Binding-site contacts:
Ligand atom C15 contacts residue PHE459 of chain 1.F at 3.5 Å (hydrophobic).
Ligand atom O9 contacts residue PHE292 of chain 1.F at 3.7 Å.
Ligand atom O21 contacts residue PHE459 of chain 1.F at 3.7 Å.
Ligand atom N8 contacts residue PHE292 of chain 1.F at 4.0 Å.
Ligand atom C14 contacts residue PHE296 of chain 1.F at 3.0 Å (hydrophobic).
Ligand atom C13 contacts residue ASP457 of chain 1.F at 4.0 Å.
Ligand atom C15 contacts residue PHE170 of chain 1.F at 3.9 Å (hydrophobic).
Ligand atom C6 contacts residue ASP457 of chain 1.F at 3.7 Å.
Ligand atom C15 contacts residue CYS301 of chain 1.F at 3.6 Å (hydrophobic).
Ligand atom C13 contacts residue PHE296 of chain 1.F at 3.2 Å (hydrophobic).
Ligand atom CL11 contacts residue MET124 of chain 1.F at 3.2 Å.
Ligand atom C7 contacts residue ASP457 of chain 1.F at 3.6 Å.
Ligand atom N8 contacts residue ASP457 of chain 1.F at 3.0 Å (salt-bridge).
Ligand atom C12 contacts residue PHE296 of chain 1.F at 3.5 Å (hydrophobic).
Ligand atom O19 contacts residue LEU173 of chain 1.F at 3.5 Å.
Ligand atom C14 contacts residue ASP457 of chain 1.F at 3.4 Å.
Ligand atom C20 contacts residue LEU173 of chain 1.F at 3.7 Å (hydrophobic).
Ligand atom C16 contacts residue PHE170 of chain 1.F at 3.6 Å (hydrophobic).
Ligand atom C17 contacts residue PHE459 of chain 1.F at 3.4 Å (hydrophobic).
Ligand atom C18 contacts residue MET124 of chain 1.F at 3.8 Å (hydrophobic).
Ligand atom C18 contacts residue PHE296 of chain 1.F at 4.0 Å (hydrophobic).
Ligand atom O21 contacts residue PHE170 of chain 1.F at 3.5 Å.
Ligand atom C12 contacts residue PHE292 of chain 1.F at 3.6 Å (hydrophobic).
Ligand atom C15 contacts residue ASP457 of chain 1.F at 3.8 Å.
Ligand atom C1 contacts residue ASP457 of chain 1.F at 3.4 Å.
Ligand atom C20 contacts residue PHE170 of chain 1.F at 4.0 Å (hydrophobic).
Ligand atom C18 contacts residue PHE459 of chain 1.F at 3.6 Å (hydrophobic).
Ligand atom C12 contacts residue ASP457 of chain 1.F at 3.9 Å.
Ligand atom C2 contacts residue ASP457 of chain 1.F at 3.9 Å.
Ligand atom C16 contacts residue PHE459 of chain 1.F at 3.3 Å (hydrophobic).
Ligand atom C15 contacts residue PHE296 of chain 1.F at 3.6 Å (hydrophobic).
Ligand atom C14 contacts residue PHE459 of chain 1.F at 3.9 Å (hydrophobic).
Ligand atom C17 contacts residue MET124 of chain 1.F at 3.8 Å (hydrophobic).
Ligand atom C7 contacts residue PHE292 of chain 1.F at 3.9 Å (hydrophobic).
Ligand atom O19 contacts residue PHE459 of chain 1.F at 3.7 Å.
Ligand atom CL11 contacts residue PHE459 of chain 1.F at 3.9 Å.
Ligand atom C5 contacts residue PHE459 of chain 1.F at 3.6 Å (hydrophobic).
Ligand atom C6 contacts residue PHE459 of chain 1.F at 4.0 Å (hydrophobic).
Ligand atom O19 contacts residue MET124 of chain 1.F at 3.2 Å.
Ligand atom CL10 contacts residue PHE292 of chain 1.F at 3.5 Å.

A protein and the small-molecule ligand that binds it are described below.
Small molecule (SMILES): O=C(NCc1ccc2c(c1)OCO2)c1c(Cl)cccc1Cl

Sequence of chain 1.E:
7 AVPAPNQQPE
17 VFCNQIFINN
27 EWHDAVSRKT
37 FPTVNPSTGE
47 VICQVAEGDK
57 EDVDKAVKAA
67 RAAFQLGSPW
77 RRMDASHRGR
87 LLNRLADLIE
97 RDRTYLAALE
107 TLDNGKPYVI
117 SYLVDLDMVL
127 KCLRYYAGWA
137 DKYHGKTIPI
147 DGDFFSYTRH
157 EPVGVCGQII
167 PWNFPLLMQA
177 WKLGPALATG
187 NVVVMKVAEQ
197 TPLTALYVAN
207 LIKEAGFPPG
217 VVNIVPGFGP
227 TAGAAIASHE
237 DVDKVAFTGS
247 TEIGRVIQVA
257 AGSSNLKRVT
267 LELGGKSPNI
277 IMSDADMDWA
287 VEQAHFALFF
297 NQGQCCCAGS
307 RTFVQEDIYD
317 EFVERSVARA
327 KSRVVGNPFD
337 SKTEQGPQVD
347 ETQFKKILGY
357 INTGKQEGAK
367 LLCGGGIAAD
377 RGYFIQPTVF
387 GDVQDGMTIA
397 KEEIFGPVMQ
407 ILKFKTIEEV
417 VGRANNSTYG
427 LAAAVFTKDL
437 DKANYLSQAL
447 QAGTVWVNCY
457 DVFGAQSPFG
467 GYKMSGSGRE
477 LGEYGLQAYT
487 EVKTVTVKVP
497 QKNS

Sequence of chain 1.F:
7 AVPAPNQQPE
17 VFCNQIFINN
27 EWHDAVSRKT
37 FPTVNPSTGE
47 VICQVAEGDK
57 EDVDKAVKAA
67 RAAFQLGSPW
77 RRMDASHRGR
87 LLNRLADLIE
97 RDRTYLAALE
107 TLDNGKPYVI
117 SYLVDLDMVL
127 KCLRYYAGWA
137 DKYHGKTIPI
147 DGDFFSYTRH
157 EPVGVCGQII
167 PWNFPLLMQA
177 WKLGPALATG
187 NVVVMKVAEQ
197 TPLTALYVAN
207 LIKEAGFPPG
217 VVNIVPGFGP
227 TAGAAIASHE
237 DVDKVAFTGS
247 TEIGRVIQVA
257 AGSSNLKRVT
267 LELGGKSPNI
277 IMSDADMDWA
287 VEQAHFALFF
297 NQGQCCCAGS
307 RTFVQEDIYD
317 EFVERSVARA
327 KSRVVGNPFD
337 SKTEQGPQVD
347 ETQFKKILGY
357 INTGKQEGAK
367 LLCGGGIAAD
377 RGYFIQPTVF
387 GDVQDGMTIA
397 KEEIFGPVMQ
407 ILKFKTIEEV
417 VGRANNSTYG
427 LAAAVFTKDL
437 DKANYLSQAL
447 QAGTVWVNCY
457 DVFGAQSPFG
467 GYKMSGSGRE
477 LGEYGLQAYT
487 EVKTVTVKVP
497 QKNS